Sequence of chain 7.A:
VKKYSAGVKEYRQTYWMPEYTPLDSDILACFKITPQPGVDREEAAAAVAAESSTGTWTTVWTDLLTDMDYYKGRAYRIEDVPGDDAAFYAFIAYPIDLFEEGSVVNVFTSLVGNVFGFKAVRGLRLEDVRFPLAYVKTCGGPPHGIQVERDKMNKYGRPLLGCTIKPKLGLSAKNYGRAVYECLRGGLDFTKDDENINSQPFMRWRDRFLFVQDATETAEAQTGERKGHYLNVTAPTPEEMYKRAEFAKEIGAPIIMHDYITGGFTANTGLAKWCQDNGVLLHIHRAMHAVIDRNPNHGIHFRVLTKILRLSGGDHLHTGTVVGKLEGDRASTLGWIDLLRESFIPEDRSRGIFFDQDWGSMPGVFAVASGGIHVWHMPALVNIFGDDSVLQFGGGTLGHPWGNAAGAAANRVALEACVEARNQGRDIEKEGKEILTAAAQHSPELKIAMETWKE

Sequence of chain 4.A:
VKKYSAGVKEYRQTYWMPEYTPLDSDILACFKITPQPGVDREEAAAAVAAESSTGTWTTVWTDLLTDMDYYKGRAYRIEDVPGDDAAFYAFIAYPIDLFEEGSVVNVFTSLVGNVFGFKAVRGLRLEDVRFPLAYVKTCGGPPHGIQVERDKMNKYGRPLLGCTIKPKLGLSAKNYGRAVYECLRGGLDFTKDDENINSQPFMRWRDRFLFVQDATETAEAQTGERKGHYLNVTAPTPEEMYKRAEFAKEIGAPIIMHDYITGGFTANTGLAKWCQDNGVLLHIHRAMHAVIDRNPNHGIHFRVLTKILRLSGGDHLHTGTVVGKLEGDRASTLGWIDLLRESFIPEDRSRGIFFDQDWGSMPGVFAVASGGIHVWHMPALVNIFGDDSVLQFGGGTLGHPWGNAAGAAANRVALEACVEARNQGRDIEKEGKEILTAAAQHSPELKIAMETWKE

The protein below binds the small molecule below.
Small molecule (SMILES): CC[C@H](C)[C@H](NC(=O)[C@H](CC(C)C)NC(=O)[C@H](CC(=O)O)NC(=O)[C@H](CC(C)C)NC(=O)[C@H](CCCN=C(N)N)NC(=O)[C@@H]1CCCN1)C(=O)N[C@@H](CCC(=O)O)C(=O)N[C@@H](CCC(N)=O)C(=O)N[C@@H](C)C=O

Binding-site contacts:
Ligand atom NE2 contacts residue LEU26 of chain 4.A at 3.4 Å.
Ligand atom CG contacts residue GLN150 of chain 7.A at 3.3 Å.
Ligand atom CG1 contacts residue TYR73 of chain 4.A at 3.6 Å (hydrophobic).
Ligand atom CD contacts residue ASP361 of chain 7.A at 3.7 Å.
Ligand atom CD1 contacts residue SER346 of chain 7.A at 3.1 Å.
Ligand atom NH1 contacts residue SER364 of chain 7.A at 3.7 Å.
Ligand atom NH1 contacts residue GLY363 of chain 7.A at 3.2 Å (h-bond).
Ligand atom CA contacts residue LEU26 of chain 4.A at 3.8 Å (hydrophobic).
Ligand atom OE2 contacts residue PHE347 of chain 7.A at 3.6 Å.
Ligand atom CB contacts residue TYR96 of chain 4.B at 3.9 Å (hydrophobic).
Ligand atom O contacts residue TYR96 of chain 4.B at 3.7 Å.
Ligand atom CB contacts residue PHE347 of chain 7.A at 3.5 Å (hydrophobic).
Ligand atom O contacts residue PHE347 of chain 7.A at 3.3 Å (h-bond).
Ligand atom NH2 contacts residue TYR74 of chain 4.A at 3.6 Å (h-bond).
Ligand atom CG2 contacts residue TYR73 of chain 4.A at 3.5 Å (hydrophobic).
Ligand atom O contacts residue SER346 of chain 7.A at 3.8 Å.
Ligand atom CD1 contacts residue ASP70 of chain 4.A at 2.8 Å.
Ligand atom N contacts residue ASP94 of chain 4.B at 3.8 Å.
Ligand atom CB contacts residue ALA97 of chain 4.B at 3.6 Å (hydrophobic).
Ligand atom CD2 contacts residue TYR74 of chain 4.A at 3.7 Å (hydrophobic).
Ligand atom CG contacts residue ASP70 of chain 4.A at 3.9 Å.
Ligand atom N contacts residue ALA97 of chain 4.B at 3.8 Å.
Ligand atom OE1 contacts residue ASP361 of chain 7.A at 3.2 Å (salt-bridge).
Ligand atom NH2 contacts residue ASP100 of chain 4.A at 3.8 Å.
Ligand atom N contacts residue TYR96 of chain 4.B at 3.1 Å (h-bond).
Ligand atom CG contacts residue TYR96 of chain 4.B at 3.3 Å (hydrophobic).
Ligand atom OE1 contacts residue TYR23 of chain 4.A at 3.4 Å.
Ligand atom CD1 contacts residue TYR96 of chain 4.B at 3.2 Å (hydrophobic).
Ligand atom O contacts residue SER346 of chain 7.A at 3.7 Å.
Ligand atom CD1 contacts residue TYR73 of chain 4.A at 3.7 Å (hydrophobic).
Ligand atom NE2 contacts residue TYR23 of chain 4.A at 2.9 Å (h-bond).
Ligand atom CD2 contacts residue ASP70 of chain 4.A at 3.4 Å.
Ligand atom CB contacts residue TYR96 of chain 4.B at 3.8 Å (hydrophobic).
Ligand atom CD2 contacts residue TYR73 of chain 4.A at 3.7 Å (hydrophobic).
Ligand atom CG contacts residue ALA97 of chain 4.B at 3.6 Å (hydrophobic).
Ligand atom N contacts residue PHE347 of chain 7.A at 3.5 Å.
Ligand atom CB contacts residue LEU26 of chain 4.A at 3.8 Å (hydrophobic).
Ligand atom CD2 contacts residue GLU345 of chain 7.A at 3.3 Å.
Ligand atom CG contacts residue PHE347 of chain 7.A at 3.6 Å (hydrophobic).
Ligand atom CD contacts residue ASP94 of chain 4.B at 3.0 Å.

Sequence of chain 4.B:
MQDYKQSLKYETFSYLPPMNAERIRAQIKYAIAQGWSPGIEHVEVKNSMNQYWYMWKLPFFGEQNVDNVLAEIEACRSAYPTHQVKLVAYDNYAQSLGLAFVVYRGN